Sequence of chain 1.B:
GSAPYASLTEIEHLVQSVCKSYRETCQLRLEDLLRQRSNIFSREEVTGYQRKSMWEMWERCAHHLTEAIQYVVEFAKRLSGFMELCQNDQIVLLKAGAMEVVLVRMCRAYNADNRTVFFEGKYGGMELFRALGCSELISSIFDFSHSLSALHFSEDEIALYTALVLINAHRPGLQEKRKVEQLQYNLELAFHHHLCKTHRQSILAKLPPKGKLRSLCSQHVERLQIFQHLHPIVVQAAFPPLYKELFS

Binding-site contacts:
Ligand atom O contacts residue LYS91 of chain 1.B at 3.1 Å (salt-bridge).
Ligand atom CD1 contacts residue LEU260 of chain 1.B at 3.8 Å (hydrophobic).
Ligand atom CG contacts residue GLU259 of chain 1.B at 3.5 Å.
Ligand atom CD1 contacts residue LYS109 of chain 1.B at 3.9 Å.
Ligand atom CD1 contacts residue GLU259 of chain 1.B at 3.7 Å.
Ligand atom C contacts residue LYS91 of chain 1.B at 3.9 Å.
Ligand atom CE contacts residue GLN101 of chain 1.B at 3.4 Å.
Ligand atom CD contacts residue GLN101 of chain 1.B at 3.4 Å.
Ligand atom CA contacts residue LYS91 of chain 1.B at 4.1 Å.
Ligand atom CD2 contacts residue LEU108 of chain 1.B at 3.8 Å (hydrophobic).
Ligand atom CB contacts residue GLN104 of chain 1.B at 3.9 Å.
Ligand atom CG contacts residue LEU256 of chain 1.B at 4.2 Å (hydrophobic).
Ligand atom NZ contacts residue GLN101 of chain 1.B at 4.3 Å.
Ligand atom OG contacts residue GLU259 of chain 1.B at 3.7 Å.
Ligand atom CG contacts residue GLN101 of chain 1.B at 3.2 Å.
Ligand atom CG contacts residue GLN104 of chain 1.B at 4.0 Å.
Ligand atom N contacts residue LEU256 of chain 1.B at 4.2 Å.
Ligand atom CA contacts residue GLU259 of chain 1.B at 3.7 Å.
Ligand atom CD1 contacts residue LEU256 of chain 1.B at 3.6 Å (hydrophobic).
Ligand atom CB contacts residue GLU259 of chain 1.B at 3.6 Å.
Ligand atom CD1 contacts residue LEU108 of chain 1.B at 4.0 Å (hydrophobic).
Ligand atom CG contacts residue ILE105 of chain 1.B at 4.3 Å (hydrophobic).
Ligand atom CD2 contacts residue LYS91 of chain 1.B at 4.1 Å.
Ligand atom C contacts residue GLU259 of chain 1.B at 4.0 Å.
Ligand atom CD2 contacts residue VAL87 of chain 1.B at 4.1 Å (hydrophobic).
Ligand atom N contacts residue GLU259 of chain 1.B at 2.9 Å (salt-bridge).
Ligand atom CD1 contacts residue ILE105 of chain 1.B at 3.8 Å (hydrophobic).
Ligand atom CB contacts residue LEU256 of chain 1.B at 4.2 Å (hydrophobic).
Ligand atom CD1 contacts residue PRO255 of chain 1.B at 3.5 Å (hydrophobic).
Ligand atom C contacts residue GLU259 of chain 1.B at 3.8 Å.
Ligand atom CG contacts residue LEU260 of chain 1.B at 4.1 Å (hydrophobic).
Ligand atom O contacts residue LYS91 of chain 1.B at 3.8 Å.
Ligand atom CB contacts residue GLU259 of chain 1.B at 3.6 Å.
Ligand atom CA contacts residue GLU259 of chain 1.B at 3.8 Å.
Ligand atom CD2 contacts residue PHE96 of chain 1.B at 3.9 Å (hydrophobic).
Ligand atom CD1 contacts residue GLN104 of chain 1.B at 3.9 Å.
Ligand atom O contacts residue MET97 of chain 1.B at 3.3 Å.
Ligand atom CA contacts residue ILE105 of chain 1.B at 4.2 Å (hydrophobic).
Ligand atom CD2 contacts residue GLN104 of chain 1.B at 3.6 Å.
Ligand atom CB contacts residue ILE105 of chain 1.B at 4.0 Å (hydrophobic).

A protein and the small-molecule ligand that binds it are described below.
Small molecule (SMILES): CC(C)C[C@H](NC(=O)[C@H](CC(C)C)NC(=O)[C@H](CCCCN)NC(=O)[C@H](CCCCN)NC(=O)[C@H](CC(C)C)NC(=O)[C@H](CC(C)C)NC(=O)[C@@H](N)CO)C(=O)N[C@H](C=O)CC(=O)O